A small-molecule ligand and the protein it binds are described below.
Small molecule (SMILES): Nc1nc2c(ncn2[C@H]2C[C@H](O)[C@@H](CO[P](=O)(O)O[P](=O)(O)OP(=O)(O)O)O2)c(=O)[nH]1

Sequence of chain 1.B:
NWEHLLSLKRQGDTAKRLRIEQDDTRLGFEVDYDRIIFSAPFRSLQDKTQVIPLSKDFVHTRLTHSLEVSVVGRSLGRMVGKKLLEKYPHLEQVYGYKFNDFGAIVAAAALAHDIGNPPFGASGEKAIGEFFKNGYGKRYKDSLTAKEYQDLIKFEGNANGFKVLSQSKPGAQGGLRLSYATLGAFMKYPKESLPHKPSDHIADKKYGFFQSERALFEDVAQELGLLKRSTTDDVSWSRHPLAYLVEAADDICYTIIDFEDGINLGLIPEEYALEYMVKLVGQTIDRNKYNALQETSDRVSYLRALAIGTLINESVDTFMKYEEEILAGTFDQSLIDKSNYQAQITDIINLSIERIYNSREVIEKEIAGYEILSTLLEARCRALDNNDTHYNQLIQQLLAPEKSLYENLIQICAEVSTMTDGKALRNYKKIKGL

Binding-site contacts:
Ligand atom N2 contacts residue VAL75 of chain 1.B at 3.1 Å (h-bond).
Ligand atom O1G contacts residue LYS231 of chain 1.B at 3.6 Å.
Ligand atom O2B contacts residue ASP275 of chain 1.B at 3.7 Å.
Ligand atom C3' contacts residue TYR279 of chain 1.B at 3.8 Å (hydrophobic).
Ligand atom N9 contacts residue TYR382 of chain 1.B at 4.1 Å.
Ligand atom O3G contacts residue TYR214 of chain 1.B at 3.6 Å.
Ligand atom PG contacts residue LYS231 of chain 1.B at 4.1 Å.
Ligand atom O4' contacts residue GLN74 of chain 1.B at 3.9 Å.
Ligand atom C3' contacts residue TYR382 of chain 1.B at 3.9 Å (hydrophobic).
Ligand atom C2' contacts residue ASP283 of chain 1.B at 4.0 Å.
Ligand atom C6 contacts residue TYR382 of chain 1.B at 4.1 Å (hydrophobic).
Ligand atom C4' contacts residue GLN74 of chain 1.B at 3.5 Å.
Ligand atom N3 contacts residue TYR382 of chain 1.B at 4.2 Å.
Ligand atom C1' contacts residue GLN74 of chain 1.B at 3.7 Å.
Ligand atom N7 contacts residue TYR382 of chain 1.B at 4.1 Å.
Ligand atom O1A contacts residue ASP275 of chain 1.B at 3.9 Å.
Ligand atom O2G contacts residue LYS231 of chain 1.B at 3.3 Å (salt-bridge).
Ligand atom O3' contacts residue TYR279 of chain 1.B at 3.5 Å.
Ligand atom O1G contacts residue ASN183 of chain 1.B at 4.0 Å.
Ligand atom O1A contacts residue ARG87 of chain 1.B at 4.1 Å.
Ligand atom N1 contacts residue TYR382 of chain 1.B at 4.1 Å.
Ligand atom C3' contacts residue GLN74 of chain 1.B at 3.9 Å.
Ligand atom C2' contacts residue TYR382 of chain 1.B at 3.1 Å (hydrophobic).
Ligand atom C3' contacts residue ASP283 of chain 1.B at 3.6 Å.
Ligand atom O3G contacts residue LYS213 of chain 1.B at 3.5 Å (salt-bridge).
Ligand atom O3' contacts residue GLN74 of chain 1.B at 3.1 Å (h-bond).
Ligand atom C2' contacts residue VAL75 of chain 1.B at 3.8 Å (hydrophobic).
Ligand atom O2G contacts residue TYR214 of chain 1.B at 3.6 Å.
Ligand atom C2 contacts residue GLU391 of chain 1.B at 3.8 Å.
Ligand atom O3' contacts residue VAL75 of chain 1.B at 3.9 Å.
Ligand atom N2 contacts residue GLU391 of chain 1.B at 3.3 Å (salt-bridge).
Ligand atom C5 contacts residue TYR382 of chain 1.B at 4.0 Å (hydrophobic).
Ligand atom C2 contacts residue VAL75 of chain 1.B at 4.1 Å (hydrophobic).
Ligand atom N1 contacts residue GLU391 of chain 1.B at 3.5 Å (salt-bridge).
Ligand atom O5' contacts residue ARG87 of chain 1.B at 4.1 Å.
Ligand atom O2B contacts residue TYR279 of chain 1.B at 3.5 Å.
Ligand atom N2 contacts residue VAL387 of chain 1.B at 3.7 Å.
Ligand atom O1G contacts residue GLU181 of chain 1.B at 3.9 Å.
Ligand atom O3' contacts residue ASP283 of chain 1.B at 2.7 Å (salt-bridge).
Ligand atom C5' contacts residue GLN74 of chain 1.B at 4.1 Å.